This small molecule binds to this protein.
Small molecule (SMILES): NC(=[NH2+])NCCC[C@H](NC(=O)[C@@H]1CCCN1C(=O)[C@H](N)Cc1ccccc1)[C@H](O)CCl

Sequence of chain 1.B:
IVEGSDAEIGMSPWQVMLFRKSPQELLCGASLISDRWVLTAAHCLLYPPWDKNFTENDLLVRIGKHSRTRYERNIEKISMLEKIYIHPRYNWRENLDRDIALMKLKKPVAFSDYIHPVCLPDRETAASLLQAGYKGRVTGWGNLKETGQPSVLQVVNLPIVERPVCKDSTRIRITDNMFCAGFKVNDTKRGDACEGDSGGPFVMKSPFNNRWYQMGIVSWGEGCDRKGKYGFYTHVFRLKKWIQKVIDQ

Binding-site contacts:
Ligand atom C contacts residue GLY228 of chain 1.B at 3.7 Å.
Ligand atom N2 contacts residue SER205 of chain 1.B at 3.1 Å (h-bond).
Ligand atom C2 contacts residue HIS43 of chain 1.B at 2.7 Å.
Ligand atom CE2 contacts residue LEU96 of chain 1.B at 3.7 Å (hydrophobic).
Ligand atom CA2 contacts residue HIS43 of chain 1.B at 3.5 Å.
Ligand atom CZ contacts residue ASN95 of chain 1.B at 3.8 Å.
Ligand atom O2 contacts residue SER205 of chain 1.B at 2.4 Å (h-bond).
Ligand atom N contacts residue GLY228 of chain 1.B at 2.8 Å (h-bond).
Ligand atom NH1 contacts residue GLY238 of chain 1.B at 3.7 Å.
Ligand atom CZ1 contacts residue ASP199 of chain 1.B at 3.7 Å.
Ligand atom C3 contacts residue HIS43 of chain 1.B at 1.4 Å.
Ligand atom CZ1 contacts residue ALA200 of chain 1.B at 3.3 Å (hydrophobic).
Ligand atom NH1 contacts residue ASP199 of chain 1.B at 3.0 Å (salt-bridge).
Ligand atom O2 contacts residue GLY203 of chain 1.B at 3.0 Å (h-bond).
Ligand atom CE2 contacts residue ASN95 of chain 1.B at 3.8 Å.
Ligand atom C2 contacts residue SER205 of chain 1.B at 1.4 Å.
Ligand atom N2 contacts residue SER226 of chain 1.B at 2.9 Å (h-bond).
Ligand atom O1 contacts residue TRP50 of chain 1.B at 3.5 Å.
Ligand atom CB1 contacts residue HIS43 of chain 1.B at 3.6 Å.
Ligand atom CZ contacts residue GLU94 of chain 1.B at 3.7 Å.
Ligand atom CD2 contacts residue TRP227 of chain 1.B at 3.7 Å (hydrophobic).
Ligand atom NH2 contacts residue ASP199 of chain 1.B at 2.9 Å (salt-bridge).
Ligand atom O2 contacts residue HIS43 of chain 1.B at 3.8 Å.
Ligand atom CB1 contacts residue LEU96 of chain 1.B at 3.7 Å (hydrophobic).
Ligand atom NH1 contacts residue ALA200 of chain 1.B at 3.2 Å (h-bond).
Ligand atom CB contacts residue GLY228 of chain 1.B at 3.5 Å.
Ligand atom NH2 contacts residue GLY230 of chain 1.B at 2.9 Å (h-bond).
Ligand atom CB2 contacts residue SER205 of chain 1.B at 2.8 Å.
Ligand atom NE contacts residue GLY228 of chain 1.B at 3.6 Å.
Ligand atom NH2 contacts residue ALA200 of chain 1.B at 3.4 Å (h-bond).
Ligand atom CA1 contacts residue LEU96 of chain 1.B at 3.7 Å (hydrophobic).
Ligand atom CG2 contacts residue TRP227 of chain 1.B at 3.7 Å (hydrophobic).
Ligand atom O contacts residue GLY228 of chain 1.B at 3.0 Å (h-bond).
Ligand atom CA contacts residue GLY228 of chain 1.B at 3.5 Å.
Ligand atom N2 contacts residue HIS43 of chain 1.B at 3.1 Å (h-bond).
Ligand atom C3 contacts residue SER205 of chain 1.B at 2.4 Å.
Ligand atom O contacts residue TRP227 of chain 1.B at 3.1 Å.
Ligand atom CD3 contacts residue TRP227 of chain 1.B at 3.6 Å (hydrophobic).
Ligand atom CG1 contacts residue TYR47 of chain 1.B at 3.8 Å (hydrophobic).
Ligand atom CA2 contacts residue SER205 of chain 1.B at 2.5 Å.